Sequence of chain 1.B:
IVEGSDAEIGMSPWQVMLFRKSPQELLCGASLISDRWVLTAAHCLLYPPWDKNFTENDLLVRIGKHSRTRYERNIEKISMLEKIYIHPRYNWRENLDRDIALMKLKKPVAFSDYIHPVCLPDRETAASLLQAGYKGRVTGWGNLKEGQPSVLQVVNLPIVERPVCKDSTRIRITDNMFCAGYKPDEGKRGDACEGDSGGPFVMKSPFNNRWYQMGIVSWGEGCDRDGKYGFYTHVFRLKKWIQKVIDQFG

Binding-site contacts:
Ligand atom N2 contacts residue GLY228 of chain 1.B at 3.0 Å (h-bond).
Ligand atom C23 contacts residue GLU229 of chain 1.B at 3.5 Å.
Ligand atom N35 contacts residue GLY230 of chain 1.B at 3.0 Å (h-bond).
Ligand atom C27 contacts residue ALA200 of chain 1.B at 3.1 Å (hydrophobic).
Ligand atom O22 contacts residue TRP50 of chain 1.B at 3.8 Å.
Ligand atom C11 contacts residue TRP50 of chain 1.B at 3.8 Å (hydrophobic).
Ligand atom C16 contacts residue SER205 of chain 1.B at 3.1 Å.
Ligand atom N23 contacts residue SER226 of chain 1.B at 3.0 Å (h-bond).
Ligand atom C22 contacts residue GLY228 of chain 1.B at 3.7 Å.
Ligand atom C14 contacts residue LEU96 of chain 1.B at 3.7 Å (hydrophobic).
Ligand atom C3 contacts residue ASN95 of chain 1.B at 3.8 Å.
Ligand atom C34 contacts residue ILE179 of chain 1.B at 3.7 Å (hydrophobic).
Ligand atom C12 contacts residue TYR47 of chain 1.B at 3.3 Å (hydrophobic).
Ligand atom N34 contacts residue ASP199 of chain 1.B at 2.7 Å (salt-bridge).
Ligand atom C34 contacts residue GLU229 of chain 1.B at 3.6 Å.
Ligand atom C19 contacts residue VAL225 of chain 1.B at 3.6 Å (hydrophobic).
Ligand atom C18 contacts residue SER205 of chain 1.B at 3.8 Å.
Ligand atom O32 contacts residue TRP227 of chain 1.B at 3.2 Å.
Ligand atom C24 contacts residue GLY228 of chain 1.B at 3.7 Å.
Ligand atom C4 contacts residue GLU94 of chain 1.B at 3.4 Å.
Ligand atom C9 contacts residue GLY228 of chain 1.B at 3.6 Å.
Ligand atom C24 contacts residue TRP227 of chain 1.B at 3.7 Å (hydrophobic).
Ligand atom C27 contacts residue ASP199 of chain 1.B at 3.5 Å.
Ligand atom C21 contacts residue GLY228 of chain 1.B at 3.3 Å.
Ligand atom C4 contacts residue ASN95 of chain 1.B at 3.8 Å.
Ligand atom N23 contacts residue HIS43 of chain 1.B at 3.6 Å (h-bond).
Ligand atom N23 contacts residue TRP227 of chain 1.B at 3.8 Å.
Ligand atom N34 contacts residue ALA200 of chain 1.B at 3.3 Å (h-bond).
Ligand atom C18 contacts residue VAL225 of chain 1.B at 3.7 Å (hydrophobic).
Ligand atom N34 contacts residue GLY238 of chain 1.B at 3.5 Å.
Ligand atom N35 contacts residue ALA200 of chain 1.B at 3.0 Å (h-bond).
Ligand atom C2 contacts residue TRP227 of chain 1.B at 3.6 Å (hydrophobic).
Ligand atom C8 contacts residue GLY228 of chain 1.B at 3.7 Å.
Ligand atom C10 contacts residue GLY228 of chain 1.B at 3.8 Å.
Ligand atom C21 contacts residue TRP227 of chain 1.B at 3.8 Å (hydrophobic).
Ligand atom C5 contacts residue TYR47 of chain 1.B at 3.7 Å (hydrophobic).
Ligand atom N35 contacts residue CYS231 of chain 1.B at 3.8 Å.
Ligand atom N35 contacts residue ASP199 of chain 1.B at 2.8 Å (salt-bridge).
Ligand atom O32 contacts residue GLY228 of chain 1.B at 3.0 Å (h-bond).
Ligand atom C23 contacts residue ILE179 of chain 1.B at 3.6 Å (hydrophobic).

The protein below binds the small molecule below.
Small molecule (SMILES): [H]/N=C(\N)c1ccc(CNC(=O)[C@@H]2CCCN2C(=O)[C@H](N)C(c2ccccc2)c2ccccc2)cc1